Binding-site contacts:
Ligand atom C6 contacts residue LYS281 of chain 2.A at 3.9 Å.
Ligand atom C1 contacts residue ASP364 of chain 2.A at 3.2 Å.
Ligand atom O5 contacts residue PHE320 of chain 2.A at 3.2 Å.
Ligand atom O1 contacts residue GOL1 of chain 2.F at 3.2 Å.
Ligand atom O2 contacts residue ARG159 of chain 2.A at 3.0 Å (salt-bridge).
Ligand atom O1 contacts residue ASP364 of chain 2.A at 3.2 Å (salt-bridge).
Ligand atom O6B contacts residue PHE320 of chain 2.A at 3.9 Å.
Ligand atom C7 contacts residue GLU158 of chain 2.A at 3.3 Å.
Ligand atom O6A contacts residue PHE320 of chain 2.A at 3.6 Å.
Ligand atom O3 contacts residue GLU158 of chain 2.A at 2.8 Å (salt-bridge).
Ligand atom C6 contacts residue TRP150 of chain 2.A at 3.8 Å (hydrophobic).
Ligand atom O2 contacts residue TYR393 of chain 2.A at 3.9 Å.
Ligand atom C5 contacts residue TRP150 of chain 2.A at 3.8 Å (hydrophobic).
Ligand atom O6A contacts residue ARG318 of chain 2.A at 3.1 Å (salt-bridge).
Ligand atom C5 contacts residue PHE320 of chain 2.A at 3.8 Å (hydrophobic).
Ligand atom C5 contacts residue LYS359 of chain 2.A at 3.9 Å.
Ligand atom C6 contacts residue LYS359 of chain 2.A at 3.5 Å.
Ligand atom O3 contacts residue ARG159 of chain 2.A at 2.9 Å (salt-bridge).
Ligand atom O4 contacts residue ASN201 of chain 2.A at 3.0 Å (h-bond).
Ligand atom C6 contacts residue ARG318 of chain 2.A at 3.4 Å.
Ligand atom C6 contacts residue PHE320 of chain 2.A at 3.6 Å (hydrophobic).
Ligand atom O6B contacts residue TRP150 of chain 2.A at 3.4 Å.
Ligand atom O6B contacts residue ARG318 of chain 2.A at 2.6 Å (salt-bridge).
Ligand atom O1 contacts residue PHE320 of chain 2.A at 3.7 Å.
Ligand atom O5 contacts residue LYS359 of chain 2.A at 3.0 Å (salt-bridge).
Ligand atom O4 contacts residue LYS281 of chain 2.A at 3.3 Å (salt-bridge).
Ligand atom C4 contacts residue GLU158 of chain 2.A at 3.9 Å.
Ligand atom O5 contacts residue ASP364 of chain 2.A at 3.5 Å (salt-bridge).
Ligand atom C4 contacts residue TRP150 of chain 2.A at 3.7 Å (hydrophobic).
Ligand atom C7 contacts residue ASN201 of chain 2.A at 3.0 Å.
Ligand atom O2 contacts residue GLU392 of chain 2.A at 2.5 Å (salt-bridge).
Ligand atom O2 contacts residue HIS527 of chain 2.A at 3.7 Å.
Ligand atom C2 contacts residue ARG159 of chain 2.A at 3.8 Å.
Ligand atom O4 contacts residue GLU158 of chain 2.A at 3.2 Å (salt-bridge).
Ligand atom O6A contacts residue LYS281 of chain 2.A at 2.7 Å (salt-bridge).
Ligand atom C2 contacts residue GLU392 of chain 2.A at 3.4 Å.
Ligand atom C7 contacts residue ASN199 of chain 2.A at 3.8 Å.
Ligand atom C3 contacts residue GLU158 of chain 2.A at 3.6 Å.
Ligand atom C7 contacts residue VAL200 of chain 2.A at 3.6 Å (hydrophobic).
Ligand atom O6B contacts residue LYS359 of chain 2.A at 2.7 Å (salt-bridge).

The protein below binds the small molecule below.
Small molecule (SMILES): CO[C@H]1[C@H](O)[C@@H](O)[C@@H](O)O[C@@H]1C(=O)O

Sequence of chain 2.A:
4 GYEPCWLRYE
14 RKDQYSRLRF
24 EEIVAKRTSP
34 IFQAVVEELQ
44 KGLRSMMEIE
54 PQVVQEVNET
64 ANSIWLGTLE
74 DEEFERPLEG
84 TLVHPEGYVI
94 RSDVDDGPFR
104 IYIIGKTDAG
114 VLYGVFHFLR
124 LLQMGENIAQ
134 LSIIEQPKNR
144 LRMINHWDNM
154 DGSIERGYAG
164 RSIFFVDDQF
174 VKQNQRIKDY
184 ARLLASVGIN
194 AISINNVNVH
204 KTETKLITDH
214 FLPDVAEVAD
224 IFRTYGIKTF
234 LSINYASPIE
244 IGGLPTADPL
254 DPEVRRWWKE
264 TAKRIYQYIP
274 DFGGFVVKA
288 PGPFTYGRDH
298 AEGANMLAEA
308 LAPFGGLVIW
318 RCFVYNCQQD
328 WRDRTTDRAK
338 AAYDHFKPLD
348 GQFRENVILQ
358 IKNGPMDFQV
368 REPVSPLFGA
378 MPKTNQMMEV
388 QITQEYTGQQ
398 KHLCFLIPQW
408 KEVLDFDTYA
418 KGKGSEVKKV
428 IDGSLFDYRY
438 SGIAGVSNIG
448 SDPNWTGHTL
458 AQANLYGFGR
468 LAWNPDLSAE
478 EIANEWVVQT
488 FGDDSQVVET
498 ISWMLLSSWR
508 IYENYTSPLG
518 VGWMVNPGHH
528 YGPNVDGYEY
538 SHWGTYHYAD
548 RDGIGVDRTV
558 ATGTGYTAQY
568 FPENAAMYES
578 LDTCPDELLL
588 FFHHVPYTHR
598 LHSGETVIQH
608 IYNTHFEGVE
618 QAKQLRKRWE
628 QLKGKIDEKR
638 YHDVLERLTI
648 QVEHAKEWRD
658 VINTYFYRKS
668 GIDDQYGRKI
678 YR